A protein and the small-molecule ligand that binds it are described below.
Small molecule (SMILES): CC(=O)Nc1c[nH]nc1C(=O)Nc1ccc(F)cc1

Binding-site contacts:
Ligand atom O12 contacts residue LEU134 of chain 1.A at 3.8 Å.
Ligand atom N4 contacts residue LEU134 of chain 1.A at 3.9 Å.
Ligand atom C16 contacts residue HIS84 of chain 1.A at 3.0 Å.
Ligand atom C6 contacts residue ALA31 of chain 1.A at 3.3 Å (hydrophobic).
Ligand atom N7 contacts residue ALA31 of chain 1.A at 3.2 Å.
Ligand atom N7 contacts residue VAL64 of chain 1.A at 3.8 Å.
Ligand atom C6 contacts residue LEU134 of chain 1.A at 3.5 Å (hydrophobic).
Ligand atom F18 contacts residue HIS84 of chain 1.A at 3.7 Å.
Ligand atom C17 contacts residue GLN85 of chain 1.A at 3.9 Å.
Ligand atom C6 contacts residue GLU81 of chain 1.A at 3.3 Å.
Ligand atom C15 contacts residue LEU83 of chain 1.A at 2.9 Å (hydrophobic).
Ligand atom N13 contacts residue LEU134 of chain 1.A at 3.9 Å.
Ligand atom C14 contacts residue LEU83 of chain 1.A at 3.0 Å (hydrophobic).
Ligand atom O3 contacts residue PHE80 of chain 1.A at 3.2 Å.
Ligand atom C15 contacts residue HIS84 of chain 1.A at 3.6 Å.
Ligand atom C5 contacts residue ALA31 of chain 1.A at 3.6 Å (hydrophobic).
Ligand atom C10 contacts residue ALA31 of chain 1.A at 3.7 Å (hydrophobic).
Ligand atom C17 contacts residue HIS84 of chain 1.A at 3.5 Å.
Ligand atom C11 contacts residue LEU83 of chain 1.A at 3.9 Å (hydrophobic).
Ligand atom N9 contacts residue GLU81 of chain 1.A at 3.4 Å (salt-bridge).
Ligand atom N9 contacts residue ALA31 of chain 1.A at 3.5 Å.
Ligand atom C16 contacts residue LEU83 of chain 1.A at 3.9 Å (hydrophobic).
Ligand atom N13 contacts residue LEU83 of chain 1.A at 2.8 Å (h-bond).
Ligand atom N7 contacts residue PHE82 of chain 1.A at 3.7 Å.
Ligand atom C6 contacts residue VAL64 of chain 1.A at 3.5 Å (hydrophobic).
Ligand atom N7 contacts residue LEU134 of chain 1.A at 3.6 Å.
Ligand atom C6 contacts residue PHE80 of chain 1.A at 3.6 Å (hydrophobic).
Ligand atom N9 contacts residue LEU83 of chain 1.A at 3.1 Å (h-bond).
Ligand atom N7 contacts residue LEU83 of chain 1.A at 3.6 Å (h-bond).
Ligand atom C19 contacts residue ASP86 of chain 1.A at 3.6 Å.
Ligand atom N9 contacts residue PHE82 of chain 1.A at 3.8 Å.
Ligand atom C11 contacts residue LEU134 of chain 1.A at 3.7 Å (hydrophobic).
Ligand atom C5 contacts residue LEU134 of chain 1.A at 3.3 Å (hydrophobic).
Ligand atom C15 contacts residue PHE82 of chain 1.A at 3.6 Å (hydrophobic).
Ligand atom N7 contacts residue GLU81 of chain 1.A at 2.4 Å (salt-bridge).
Ligand atom O3 contacts residue ALA144 of chain 1.A at 3.9 Å.
Ligand atom C20 contacts residue LEU134 of chain 1.A at 3.8 Å (hydrophobic).
Ligand atom C1 contacts residue ASP145 of chain 1.A at 3.5 Å.
Ligand atom N9 contacts residue LEU134 of chain 1.A at 3.5 Å.
Ligand atom C10 contacts residue LEU134 of chain 1.A at 3.3 Å (hydrophobic).

Sequence of chain 1.A:
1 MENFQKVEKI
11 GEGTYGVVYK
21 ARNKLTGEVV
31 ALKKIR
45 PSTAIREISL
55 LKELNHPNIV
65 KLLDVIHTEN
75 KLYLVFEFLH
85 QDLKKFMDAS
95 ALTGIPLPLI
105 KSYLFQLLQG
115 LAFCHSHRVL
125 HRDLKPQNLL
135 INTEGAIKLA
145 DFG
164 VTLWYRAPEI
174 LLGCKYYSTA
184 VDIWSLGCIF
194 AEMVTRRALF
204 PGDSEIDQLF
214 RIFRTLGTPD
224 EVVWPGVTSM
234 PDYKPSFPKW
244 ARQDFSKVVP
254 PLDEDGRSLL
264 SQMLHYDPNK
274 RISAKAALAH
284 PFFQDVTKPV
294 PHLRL